A small-molecule ligand and the protein it binds are described below.
Small molecule (SMILES): CC(C)[C@H](NC(=O)[C@@H](NC(=O)[C@H](C)NC(=O)[C@@H]1CCCN1C(=O)[C@@H](N)Cc1ccccc1)[C@@H](C)OP(=O)(O)O)C(=O)O

Binding-site contacts:
Ligand atom CA contacts residue ASN180 of chain 2.A at 3.2 Å.
Ligand atom CD2 contacts residue ARG65 of chain 2.A at 3.7 Å.
Ligand atom CG1 contacts residue LEU227 of chain 2.A at 3.4 Å (hydrophobic).
Ligand atom O2P contacts residue ARG134 of chain 2.A at 2.8 Å (salt-bridge).
Ligand atom O1P contacts residue LYS54 of chain 2.A at 3.8 Å.
Ligand atom CG2 contacts residue O4I1 of chain 2.F at 3.7 Å.
Ligand atom O contacts residue LYS127 of chain 2.A at 2.8 Å (salt-bridge).
Ligand atom CB contacts residue ASN231 of chain 2.A at 3.6 Å.
Ligand atom CG2 contacts residue ASN180 of chain 2.A at 3.6 Å.
Ligand atom CG contacts residue VAL183 of chain 2.A at 3.8 Å (hydrophobic).
Ligand atom CG2 contacts residue GLY176 of chain 2.A at 3.5 Å.
Ligand atom P contacts residue ARG134 of chain 2.A at 3.8 Å.
Ligand atom CB contacts residue ARG65 of chain 2.A at 3.8 Å.
Ligand atom CG2 contacts residue VAL183 of chain 2.A at 3.7 Å (hydrophobic).
Ligand atom O contacts residue VAL183 of chain 2.A at 3.5 Å.
Ligand atom CB contacts residue TRP235 of chain 2.A at 3.9 Å (hydrophobic).
Ligand atom P contacts residue TYR135 of chain 2.A at 3.8 Å.
Ligand atom CA contacts residue ASN231 of chain 2.A at 3.5 Å.
Ligand atom P contacts residue ARG61 of chain 2.A at 3.6 Å.
Ligand atom CG contacts residue ARG65 of chain 2.A at 3.8 Å.
Ligand atom CB contacts residue ASN180 of chain 2.A at 3.2 Å.
Ligand atom C contacts residue LYS127 of chain 2.A at 3.7 Å.
Ligand atom O3P contacts residue ARG134 of chain 2.A at 2.9 Å (salt-bridge).
Ligand atom C contacts residue ASN180 of chain 2.A at 3.6 Å.
Ligand atom O contacts residue ASN180 of chain 2.A at 2.8 Å (h-bond).
Ligand atom CA contacts residue ASN231 of chain 2.A at 3.7 Å.
Ligand atom O1P contacts residue ARG61 of chain 2.A at 2.9 Å (salt-bridge).
Ligand atom O contacts residue LYS54 of chain 2.A at 3.7 Å.
Ligand atom N contacts residue ASN231 of chain 2.A at 2.8 Å (h-bond).
Ligand atom N contacts residue ASN180 of chain 2.A at 3.0 Å (h-bond).
Ligand atom CA contacts residue LEU179 of chain 2.A at 3.7 Å (hydrophobic).
Ligand atom CB contacts residue ASN231 of chain 2.A at 3.5 Å.
Ligand atom CG2 contacts residue ARG134 of chain 2.A at 3.8 Å.
Ligand atom O contacts residue LEU179 of chain 2.A at 3.5 Å.
Ligand atom CG1 contacts residue LEU179 of chain 2.A at 3.8 Å (hydrophobic).
Ligand atom O2P contacts residue ARG61 of chain 2.A at 2.9 Å (salt-bridge).
Ligand atom O contacts residue ASN231 of chain 2.A at 3.0 Å (h-bond).
Ligand atom O3P contacts residue TYR135 of chain 2.A at 2.6 Å (h-bond).
Ligand atom C contacts residue ASN231 of chain 2.A at 3.7 Å.
Ligand atom OXT contacts residue O4I1 of chain 2.F at 3.8 Å.

Sequence of chain 2.A:
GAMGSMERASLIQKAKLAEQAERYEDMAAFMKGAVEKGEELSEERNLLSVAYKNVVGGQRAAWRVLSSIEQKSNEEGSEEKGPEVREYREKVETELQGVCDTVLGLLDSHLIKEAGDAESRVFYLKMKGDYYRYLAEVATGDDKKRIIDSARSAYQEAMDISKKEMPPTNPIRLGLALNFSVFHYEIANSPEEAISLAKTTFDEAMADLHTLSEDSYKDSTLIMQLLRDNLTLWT